Sequence of chain 4.A:
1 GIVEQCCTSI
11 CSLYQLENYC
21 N

Binding-site contacts:
Ligand atom C4 contacts residue LEU11 of chain 4.B at 3.9 Å (hydrophobic).
Ligand atom O1 contacts residue CYS6 of chain 4.A at 2.7 Å (h-bond).
Ligand atom C1 contacts residue CYS11 of chain 4.A at 3.9 Å (hydrophobic).
Ligand atom C6 contacts residue LEU11 of chain 4.B at 3.6 Å (hydrophobic).
Ligand atom C4 contacts residue HIS5 of chain 5.B at 3.3 Å.
Ligand atom O1 contacts residue SER9 of chain 4.A at 4.0 Å.
Ligand atom C5 contacts residue LEU11 of chain 4.B at 3.6 Å (hydrophobic).
Ligand atom O1 contacts residue CYS11 of chain 4.A at 2.9 Å (h-bond).
Ligand atom C5 contacts residue CYS7 of chain 4.B at 4.2 Å (hydrophobic).
Ligand atom C5 contacts residue HIS5 of chain 5.B at 3.9 Å.
Ligand atom C1 contacts residue LEU11 of chain 4.B at 4.0 Å (hydrophobic).
Ligand atom C4 contacts residue HIS10 of chain 4.B at 4.1 Å.
Ligand atom O1 contacts residue VAL2 of chain 5.B at 4.2 Å.
Ligand atom C5 contacts residue LEU6 of chain 5.B at 4.1 Å (hydrophobic).
Ligand atom O1 contacts residue ILE10 of chain 4.A at 3.5 Å.
Ligand atom C7 contacts residue CYS11 of chain 4.A at 4.5 Å (hydrophobic).
Ligand atom C3 contacts residue LEU11 of chain 4.B at 4.2 Å (hydrophobic).
Ligand atom C3 contacts residue HIS5 of chain 5.B at 3.4 Å.
Ligand atom C7 contacts residue HIS5 of chain 5.B at 3.4 Å.
Ligand atom C6 contacts residue CYS6 of chain 4.A at 3.3 Å (hydrophobic).
Ligand atom C2 contacts residue HIS5 of chain 5.B at 4.2 Å.
Ligand atom C7 contacts residue ALA14 of chain 4.B at 3.9 Å (hydrophobic).
Ligand atom C2 contacts residue LEU11 of chain 4.B at 4.2 Å (hydrophobic).
Ligand atom C5 contacts residue HIS10 of chain 4.B at 4.2 Å.
Ligand atom C7 contacts residue LEU17 of chain 1.B at 4.4 Å (hydrophobic).
Ligand atom C1 contacts residue CYS6 of chain 4.A at 3.4 Å (hydrophobic).
Ligand atom C6 contacts residue HIS5 of chain 5.B at 4.4 Å.
Ligand atom C7 contacts residue LEU13 of chain 4.A at 4.3 Å (hydrophobic).
Ligand atom C3 contacts residue LEU16 of chain 4.A at 4.3 Å (hydrophobic).
Ligand atom C6 contacts residue CYS7 of chain 4.B at 4.0 Å (hydrophobic).
Ligand atom C7 contacts residue LEU16 of chain 4.A at 3.7 Å (hydrophobic).
Ligand atom C2 contacts residue CYS11 of chain 4.A at 3.6 Å (hydrophobic).

The small molecule below binds the protein below.
Small molecule (SMILES): Cc1cccc(O)c1

Sequence of chain 1.B:
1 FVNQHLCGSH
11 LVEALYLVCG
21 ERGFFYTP

Sequence of chain 5.B:
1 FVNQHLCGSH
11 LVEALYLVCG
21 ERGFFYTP

Sequence of chain 4.B:
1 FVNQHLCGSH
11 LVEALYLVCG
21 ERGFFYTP